The protein below binds the small molecule below.
Small molecule (SMILES): O=[N+]([O-])c1ccc(OP(=O)(O)O)cc1

Binding-site contacts:
Ligand atom C3 contacts residue ALA360 of chain 3.B at 4.0 Å (hydrophobic).
Ligand atom C2 contacts residue ARG237 of chain 3.B at 4.0 Å.
Ligand atom C1 contacts residue PHE137 of chain 3.B at 3.8 Å (hydrophobic).
Ligand atom O3 contacts residue GLY359 of chain 3.B at 3.7 Å.
Ligand atom C5 contacts residue HIS273 of chain 3.B at 3.9 Å.
Ligand atom C6 contacts residue SER70 of chain 3.B at 3.5 Å.
Ligand atom P contacts residue TYR182 of chain 3.B at 3.7 Å.
Ligand atom O2 contacts residue TYR182 of chain 3.B at 2.5 Å (h-bond).
Ligand atom C6 contacts residue TYR135 of chain 3.B at 3.6 Å (hydrophobic).
Ligand atom C4 contacts residue TYR69 of chain 3.B at 3.8 Å (hydrophobic).
Ligand atom C2 contacts residue ALA360 of chain 3.B at 3.4 Å (hydrophobic).
Ligand atom C3 contacts residue PHE137 of chain 3.B at 3.9 Å (hydrophobic).
Ligand atom N contacts residue HIS273 of chain 3.B at 4.1 Å.
Ligand atom P contacts residue ALA360 of chain 3.B at 3.6 Å.
Ligand atom O5 contacts residue ILE153 of chain 3.B at 3.3 Å.
Ligand atom O5 contacts residue HIS273 of chain 3.B at 3.1 Å (h-bond).
Ligand atom O1 contacts residue TYR182 of chain 3.B at 3.9 Å.
Ligand atom C3 contacts residue TYR69 of chain 3.B at 3.9 Å (hydrophobic).
Ligand atom C6 contacts residue PHE137 of chain 3.B at 4.1 Å (hydrophobic).
Ligand atom N contacts residue ILE153 of chain 3.B at 3.5 Å.
Ligand atom C4 contacts residue PHE137 of chain 3.B at 4.1 Å (hydrophobic).
Ligand atom C3 contacts residue LEU239 of chain 3.B at 3.1 Å (hydrophobic).
Ligand atom O3 contacts residue TYR69 of chain 3.B at 3.6 Å.
Ligand atom C1 contacts residue ALA360 of chain 3.B at 4.2 Å (hydrophobic).
Ligand atom C1 contacts residue SER70 of chain 3.B at 3.6 Å.
Ligand atom O1 contacts residue PHE137 of chain 3.B at 3.9 Å.
Ligand atom O1 contacts residue SER70 of chain 3.B at 3.1 Å (h-bond).
Ligand atom O6 contacts residue LEU239 of chain 3.B at 3.6 Å.
Ligand atom O2 contacts residue SER70 of chain 3.B at 2.9 Å (h-bond).
Ligand atom O4 contacts residue ARG237 of chain 3.B at 3.0 Å (salt-bridge).
Ligand atom O3 contacts residue SER70 of chain 3.B at 2.4 Å (h-bond).
Ligand atom P contacts residue SER70 of chain 3.B at 2.9 Å.
Ligand atom C2 contacts residue LEU239 of chain 3.B at 3.6 Å (hydrophobic).
Ligand atom C5 contacts residue TYR135 of chain 3.B at 4.1 Å (hydrophobic).
Ligand atom O3 contacts residue ALA360 of chain 3.B at 2.9 Å (h-bond).
Ligand atom C2 contacts residue PHE137 of chain 3.B at 3.7 Å (hydrophobic).
Ligand atom O6 contacts residue ILE153 of chain 3.B at 3.4 Å.
Ligand atom N contacts residue TYR69 of chain 3.B at 3.8 Å.
Ligand atom O4 contacts residue ALA360 of chain 3.B at 3.0 Å.
Ligand atom O6 contacts residue TYR69 of chain 3.B at 3.7 Å.

Sequence of chain 3.B:
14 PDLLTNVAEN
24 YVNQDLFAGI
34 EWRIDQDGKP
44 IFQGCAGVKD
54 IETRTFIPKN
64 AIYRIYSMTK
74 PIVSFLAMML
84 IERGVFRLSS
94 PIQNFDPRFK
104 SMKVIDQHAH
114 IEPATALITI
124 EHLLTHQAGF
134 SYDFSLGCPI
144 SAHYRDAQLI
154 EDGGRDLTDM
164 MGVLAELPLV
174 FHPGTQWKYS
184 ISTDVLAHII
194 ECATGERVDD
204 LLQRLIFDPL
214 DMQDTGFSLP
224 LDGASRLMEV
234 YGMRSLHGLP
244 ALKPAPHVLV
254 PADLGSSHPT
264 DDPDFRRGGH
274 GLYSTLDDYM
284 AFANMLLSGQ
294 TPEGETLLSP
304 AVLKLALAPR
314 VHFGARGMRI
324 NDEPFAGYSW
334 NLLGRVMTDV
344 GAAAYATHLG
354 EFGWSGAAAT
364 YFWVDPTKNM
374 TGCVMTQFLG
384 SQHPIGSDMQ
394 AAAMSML